Sequence of chain 1.A:
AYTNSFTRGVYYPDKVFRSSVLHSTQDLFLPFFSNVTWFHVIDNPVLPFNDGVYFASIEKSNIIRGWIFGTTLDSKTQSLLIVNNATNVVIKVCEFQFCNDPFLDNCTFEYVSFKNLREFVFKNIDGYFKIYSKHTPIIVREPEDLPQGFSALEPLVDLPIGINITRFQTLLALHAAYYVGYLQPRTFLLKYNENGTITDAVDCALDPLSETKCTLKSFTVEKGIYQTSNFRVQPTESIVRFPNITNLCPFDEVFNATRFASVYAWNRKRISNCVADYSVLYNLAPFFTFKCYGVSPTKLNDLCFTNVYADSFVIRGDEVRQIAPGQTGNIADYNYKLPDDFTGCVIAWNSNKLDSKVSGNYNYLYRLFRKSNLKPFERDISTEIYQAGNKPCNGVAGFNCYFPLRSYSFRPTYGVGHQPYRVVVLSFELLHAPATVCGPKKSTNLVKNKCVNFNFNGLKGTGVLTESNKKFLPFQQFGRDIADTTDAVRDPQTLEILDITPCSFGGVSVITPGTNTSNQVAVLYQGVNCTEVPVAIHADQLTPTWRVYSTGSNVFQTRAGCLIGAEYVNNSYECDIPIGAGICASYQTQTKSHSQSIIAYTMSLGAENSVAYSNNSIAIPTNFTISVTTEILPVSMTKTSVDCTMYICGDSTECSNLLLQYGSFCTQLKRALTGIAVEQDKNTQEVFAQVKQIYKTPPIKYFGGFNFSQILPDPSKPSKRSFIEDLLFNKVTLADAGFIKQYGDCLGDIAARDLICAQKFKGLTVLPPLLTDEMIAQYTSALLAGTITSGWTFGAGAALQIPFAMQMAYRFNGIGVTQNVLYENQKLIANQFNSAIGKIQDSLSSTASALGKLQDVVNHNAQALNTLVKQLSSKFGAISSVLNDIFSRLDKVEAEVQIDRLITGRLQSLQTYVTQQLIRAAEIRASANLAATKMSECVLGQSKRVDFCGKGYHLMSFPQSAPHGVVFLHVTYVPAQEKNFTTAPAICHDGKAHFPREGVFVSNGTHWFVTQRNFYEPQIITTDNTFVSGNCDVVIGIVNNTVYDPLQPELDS

This protein binds this small molecule.
Small molecule (SMILES): CC(=O)N[C@@H]1[C@@H](O)[C@H](O)[C@@H](CO)O[C@H]1O

Binding-site contacts:
Ligand atom C4 contacts residue ASN340 of chain 1.A at 4.2 Å.
Ligand atom C1 contacts residue ASN340 of chain 1.A at 1.4 Å.
Ligand atom N2 contacts residue ASN340 of chain 1.A at 2.9 Å (h-bond).
Ligand atom C7 contacts residue ASN340 of chain 1.A at 3.9 Å.
Ligand atom C2 contacts residue ASN340 of chain 1.A at 2.5 Å.
Ligand atom O5 contacts residue ASN340 of chain 1.A at 2.4 Å (h-bond).
Ligand atom C8 contacts residue LEU368 of chain 1.A at 3.9 Å (hydrophobic).
Ligand atom O7 contacts residue ASN340 of chain 1.A at 4.4 Å.
Ligand atom C5 contacts residue ASN340 of chain 1.A at 3.7 Å.
Ligand atom C3 contacts residue ASN340 of chain 1.A at 3.8 Å.